Binding-site contacts:
Ligand atom C8 contacts residue GLU281 of chain 1.B at 3.1 Å.
Ligand atom C8 contacts residue ASN282 of chain 1.B at 3.9 Å.
Ligand atom N2 contacts residue ASN282 of chain 1.B at 3.0 Å (h-bond).
Ligand atom C2 contacts residue ASN282 of chain 1.B at 2.5 Å.
Ligand atom C5 contacts residue ASN282 of chain 1.B at 3.8 Å.
Ligand atom C1 contacts residue ASN282 of chain 1.B at 1.5 Å.
Ligand atom C4 contacts residue ASN282 of chain 1.B at 4.4 Å.
Ligand atom C8 contacts residue ASN280 of chain 1.B at 3.4 Å.
Ligand atom C7 contacts residue ASN280 of chain 1.B at 3.8 Å.
Ligand atom C3 contacts residue ASN282 of chain 1.B at 3.9 Å.
Ligand atom O5 contacts residue ASN282 of chain 1.B at 2.5 Å (h-bond).
Ligand atom C7 contacts residue ASN282 of chain 1.B at 3.5 Å.
Ligand atom O7 contacts residue ASN282 of chain 1.B at 3.6 Å.
Ligand atom O7 contacts residue ASN280 of chain 1.B at 3.4 Å (h-bond).

A protein and the small-molecule ligand that binds it are described below.
Small molecule (SMILES): CC(=O)N[C@H]1[C@H](O[C@H]2[C@H](O)[C@@H](NC(C)=O)CO[C@@H]2CO)O[C@H](CO)[C@@H](O)[C@@H]1O

Sequence of chain 1.B:
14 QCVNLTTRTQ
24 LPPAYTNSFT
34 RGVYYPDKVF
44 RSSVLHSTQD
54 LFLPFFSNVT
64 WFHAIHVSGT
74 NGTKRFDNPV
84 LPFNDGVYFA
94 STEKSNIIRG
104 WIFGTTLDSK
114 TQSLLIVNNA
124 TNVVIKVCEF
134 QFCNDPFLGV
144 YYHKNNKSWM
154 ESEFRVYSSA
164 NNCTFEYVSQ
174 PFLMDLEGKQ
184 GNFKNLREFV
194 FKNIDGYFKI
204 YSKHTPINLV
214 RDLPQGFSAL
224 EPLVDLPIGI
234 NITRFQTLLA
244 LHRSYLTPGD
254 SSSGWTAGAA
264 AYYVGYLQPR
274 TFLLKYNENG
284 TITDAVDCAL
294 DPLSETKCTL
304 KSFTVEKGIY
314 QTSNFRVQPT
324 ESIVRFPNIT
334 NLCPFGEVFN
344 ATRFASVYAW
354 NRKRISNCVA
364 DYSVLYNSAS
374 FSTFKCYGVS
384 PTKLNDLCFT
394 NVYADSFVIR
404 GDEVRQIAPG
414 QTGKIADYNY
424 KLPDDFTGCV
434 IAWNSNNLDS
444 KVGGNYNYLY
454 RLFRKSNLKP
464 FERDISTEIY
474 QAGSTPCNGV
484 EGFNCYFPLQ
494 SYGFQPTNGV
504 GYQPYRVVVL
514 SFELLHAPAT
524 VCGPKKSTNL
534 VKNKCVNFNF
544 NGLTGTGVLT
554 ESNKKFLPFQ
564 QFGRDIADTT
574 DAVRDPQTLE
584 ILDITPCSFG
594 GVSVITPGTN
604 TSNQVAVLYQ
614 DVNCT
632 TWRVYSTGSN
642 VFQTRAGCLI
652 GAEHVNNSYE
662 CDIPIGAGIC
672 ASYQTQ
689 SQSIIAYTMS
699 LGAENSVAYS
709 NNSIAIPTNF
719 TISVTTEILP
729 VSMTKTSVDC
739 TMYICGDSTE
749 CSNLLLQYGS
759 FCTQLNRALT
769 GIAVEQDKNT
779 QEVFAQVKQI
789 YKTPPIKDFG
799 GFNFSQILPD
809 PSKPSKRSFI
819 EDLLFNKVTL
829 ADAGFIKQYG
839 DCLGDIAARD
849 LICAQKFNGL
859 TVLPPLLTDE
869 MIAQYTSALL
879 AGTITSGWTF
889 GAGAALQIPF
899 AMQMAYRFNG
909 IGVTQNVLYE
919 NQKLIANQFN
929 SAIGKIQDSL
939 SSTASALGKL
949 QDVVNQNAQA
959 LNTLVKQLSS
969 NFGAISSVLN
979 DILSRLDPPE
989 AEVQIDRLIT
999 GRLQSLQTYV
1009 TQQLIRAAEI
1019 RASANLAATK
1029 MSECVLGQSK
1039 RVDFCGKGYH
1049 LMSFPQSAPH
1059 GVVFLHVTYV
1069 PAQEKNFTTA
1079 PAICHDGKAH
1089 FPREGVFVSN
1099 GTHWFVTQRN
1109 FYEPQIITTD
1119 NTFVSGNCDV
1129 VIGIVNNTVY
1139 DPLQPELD